Binding-site contacts:
Ligand atom C3C contacts residue SER167 of chain 1.A at 3.4 Å.
Ligand atom O3C contacts residue SER167 of chain 1.A at 3.9 Å.
Ligand atom O1A contacts residue ARG152 of chain 1.F at 4.3 Å.
Ligand atom C8B contacts residue TRP174 of chain 1.A at 3.9 Å (hydrophobic).
Ligand atom O2 contacts residue ARG152 of chain 1.F at 2.7 Å (salt-bridge).
Ligand atom O3C contacts residue PHE31 of chain 1.F at 3.5 Å.
Ligand atom C8A contacts residue PHE38 of chain 1.F at 3.9 Å (hydrophobic).
Ligand atom C7B contacts residue PHE38 of chain 1.F at 4.2 Å (hydrophobic).
Ligand atom C1B contacts residue VAL171 of chain 1.A at 4.3 Å (hydrophobic).
Ligand atom O5 contacts residue LYS265 of chain 1.F at 3.3 Å (salt-bridge).
Ligand atom C1B contacts residue PHE31 of chain 1.F at 3.2 Å (hydrophobic).
Ligand atom C2B contacts residue PHE31 of chain 1.F at 3.5 Å (hydrophobic).
Ligand atom C4A contacts residue ASP150 of chain 1.F at 3.6 Å.
Ligand atom P1 contacts residue LYS168 of chain 1.A at 4.0 Å.
Ligand atom C2A contacts residue VAL171 of chain 1.A at 3.5 Å (hydrophobic).
Ligand atom C3B contacts residue PHE31 of chain 1.F at 3.5 Å (hydrophobic).
Ligand atom C4A contacts residue THR155 of chain 1.F at 3.8 Å.
Ligand atom C5 contacts residue ARG25 of chain 1.F at 4.3 Å.
Ligand atom C6A contacts residue TYR175 of chain 1.A at 3.9 Å (hydrophobic).
Ligand atom C2 contacts residue ARG152 of chain 1.F at 3.6 Å.
Ligand atom C3A contacts residue THR155 of chain 1.F at 4.3 Å.
Ligand atom O2C contacts residue PHE31 of chain 1.F at 3.7 Å.
Ligand atom C4A contacts residue VAL171 of chain 1.A at 4.1 Å (hydrophobic).
Ligand atom O53 contacts residue ARG25 of chain 1.F at 2.9 Å (salt-bridge).
Ligand atom C8A contacts residue MET149 of chain 1.F at 3.9 Å (hydrophobic).
Ligand atom O52 contacts residue LYS265 of chain 1.F at 2.6 Å (salt-bridge).
Ligand atom C3 contacts residue ARG25 of chain 1.F at 4.3 Å.
Ligand atom C3A contacts residue ASP150 of chain 1.F at 3.8 Å.
Ligand atom P5 contacts residue LYS265 of chain 1.F at 3.2 Å.
Ligand atom C2B contacts residue VAL171 of chain 1.A at 4.3 Å (hydrophobic).
Ligand atom O43 contacts residue ARG25 of chain 1.F at 3.4 Å.
Ligand atom C4 contacts residue ARG25 of chain 1.F at 3.7 Å.
Ligand atom O11 contacts residue LYS168 of chain 1.A at 3.1 Å.
Ligand atom C8A contacts residue TYR175 of chain 1.A at 4.0 Å (hydrophobic).
Ligand atom O51 contacts residue LYS265 of chain 1.F at 3.5 Å (salt-bridge).
Ligand atom C3C contacts residue VAL171 of chain 1.A at 4.1 Å (hydrophobic).
Ligand atom O12 contacts residue LYS168 of chain 1.A at 3.5 Å.
Ligand atom C5A contacts residue VAL171 of chain 1.A at 4.2 Å (hydrophobic).
Ligand atom C3 contacts residue ARG152 of chain 1.F at 4.2 Å.
Ligand atom O1B contacts residue PHE31 of chain 1.F at 3.2 Å.

The protein below binds the small molecule below.
Small molecule (SMILES): CCCCCCCC(=O)OC[C@H](COP(=O)(O)O[C@@H]1[C@H](O)[C@H](O)[C@@H](OP(=O)(O)O)[C@H](OP(=O)(O)O)[C@H]1O)OC(=O)CCCCCCC

Sequence of chain 1.F:
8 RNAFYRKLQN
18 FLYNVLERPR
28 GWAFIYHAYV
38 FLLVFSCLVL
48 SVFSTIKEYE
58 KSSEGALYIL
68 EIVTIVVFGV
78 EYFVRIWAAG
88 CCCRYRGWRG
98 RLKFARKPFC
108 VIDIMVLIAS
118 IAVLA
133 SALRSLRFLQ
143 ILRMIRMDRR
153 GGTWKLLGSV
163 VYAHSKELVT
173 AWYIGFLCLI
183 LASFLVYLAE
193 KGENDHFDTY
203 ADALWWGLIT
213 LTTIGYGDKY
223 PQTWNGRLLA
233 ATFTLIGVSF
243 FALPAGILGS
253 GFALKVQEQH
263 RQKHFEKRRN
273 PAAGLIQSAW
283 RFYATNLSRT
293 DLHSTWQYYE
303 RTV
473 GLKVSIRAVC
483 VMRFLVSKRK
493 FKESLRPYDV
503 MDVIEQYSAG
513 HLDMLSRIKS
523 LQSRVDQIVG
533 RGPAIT

Sequence of chain 1.A:
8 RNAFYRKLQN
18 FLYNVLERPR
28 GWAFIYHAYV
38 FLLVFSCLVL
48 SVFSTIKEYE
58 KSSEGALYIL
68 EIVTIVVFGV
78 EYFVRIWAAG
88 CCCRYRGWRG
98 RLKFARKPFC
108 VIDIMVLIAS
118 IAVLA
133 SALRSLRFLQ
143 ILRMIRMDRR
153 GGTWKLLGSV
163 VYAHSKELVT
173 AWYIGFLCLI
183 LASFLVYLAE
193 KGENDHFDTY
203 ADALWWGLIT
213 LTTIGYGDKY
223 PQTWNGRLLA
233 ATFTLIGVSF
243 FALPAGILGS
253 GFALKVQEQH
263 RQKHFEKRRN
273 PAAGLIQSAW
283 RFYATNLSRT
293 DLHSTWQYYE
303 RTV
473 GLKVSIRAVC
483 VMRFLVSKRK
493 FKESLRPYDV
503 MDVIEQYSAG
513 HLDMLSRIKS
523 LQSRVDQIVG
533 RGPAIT